Binding-site contacts:
Ligand atom O5 contacts residue ASN221 of chain 1.A at 2.3 Å (h-bond).
Ligand atom N2 contacts residue ASN221 of chain 1.A at 3.0 Å (h-bond).
Ligand atom C5 contacts residue ASN221 of chain 1.A at 3.7 Å.
Ligand atom C2 contacts residue ASN221 of chain 1.A at 2.5 Å.
Ligand atom C1 contacts residue ASN221 of chain 1.A at 1.4 Å.
Ligand atom C8 contacts residue ASN221 of chain 1.A at 4.1 Å.
Ligand atom C3 contacts residue ASN221 of chain 1.A at 3.8 Å.
Ligand atom C4 contacts residue ASN221 of chain 1.A at 4.2 Å.
Ligand atom C7 contacts residue ASN221 of chain 1.A at 4.0 Å.

The protein below binds the small molecule below.
Small molecule (SMILES): CC(=O)N[C@@H]1[C@@H](O)[C@H](O)[C@@H](CO)O[C@H]1O

Sequence of chain 1.A:
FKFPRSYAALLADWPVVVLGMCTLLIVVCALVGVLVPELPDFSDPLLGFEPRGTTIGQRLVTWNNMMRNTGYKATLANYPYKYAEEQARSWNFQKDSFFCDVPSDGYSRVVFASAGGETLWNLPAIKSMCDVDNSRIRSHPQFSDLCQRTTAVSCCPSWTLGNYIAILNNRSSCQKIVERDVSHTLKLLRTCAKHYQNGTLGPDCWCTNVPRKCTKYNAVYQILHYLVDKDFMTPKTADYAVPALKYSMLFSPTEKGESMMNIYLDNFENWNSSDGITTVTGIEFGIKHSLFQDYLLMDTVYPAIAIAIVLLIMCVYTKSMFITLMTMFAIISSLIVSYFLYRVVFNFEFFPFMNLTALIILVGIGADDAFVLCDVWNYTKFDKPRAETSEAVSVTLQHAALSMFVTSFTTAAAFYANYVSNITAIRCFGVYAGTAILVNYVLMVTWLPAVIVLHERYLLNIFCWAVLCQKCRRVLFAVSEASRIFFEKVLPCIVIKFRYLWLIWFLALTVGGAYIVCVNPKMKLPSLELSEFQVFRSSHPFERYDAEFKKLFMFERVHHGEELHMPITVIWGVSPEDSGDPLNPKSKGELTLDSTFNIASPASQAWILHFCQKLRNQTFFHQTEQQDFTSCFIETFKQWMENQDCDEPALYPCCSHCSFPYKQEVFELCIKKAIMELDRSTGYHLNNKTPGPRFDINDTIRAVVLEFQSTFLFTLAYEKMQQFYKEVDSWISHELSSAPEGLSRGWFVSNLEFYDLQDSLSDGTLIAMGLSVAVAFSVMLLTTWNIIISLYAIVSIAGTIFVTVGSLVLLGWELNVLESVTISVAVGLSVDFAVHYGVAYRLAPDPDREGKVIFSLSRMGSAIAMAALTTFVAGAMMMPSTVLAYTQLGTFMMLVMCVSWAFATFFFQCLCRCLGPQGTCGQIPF